The small molecule below binds the protein below.
Small molecule (SMILES): CC(=O)N[C@H]1[C@H](O[C@H]2[C@H](O)[C@@H](NC(C)=O)CO[C@@H]2CO[C@@H]2O[C@@H](C)[C@@H](O)[C@@H](O)[C@@H]2O)O[C@H](CO)[C@@H](O)[C@@H]1O

Sequence of chain 1.C:
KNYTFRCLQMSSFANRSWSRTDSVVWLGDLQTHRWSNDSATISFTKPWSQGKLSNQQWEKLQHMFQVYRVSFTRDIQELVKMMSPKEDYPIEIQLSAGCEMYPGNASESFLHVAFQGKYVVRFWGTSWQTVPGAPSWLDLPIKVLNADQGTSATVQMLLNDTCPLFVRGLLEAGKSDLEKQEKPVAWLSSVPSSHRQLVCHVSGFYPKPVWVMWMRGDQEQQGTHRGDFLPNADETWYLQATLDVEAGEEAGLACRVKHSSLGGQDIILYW

Binding-site contacts:
Ligand atom C8 contacts residue TRP129 of chain 1.C at 3.9 Å (hydrophobic).
Ligand atom O7 contacts residue GLY130 of chain 1.C at 3.2 Å.
Ligand atom C3 contacts residue THR131 of chain 1.C at 3.7 Å.
Ligand atom C8 contacts residue GLN161 of chain 1.C at 3.3 Å.
Ligand atom C1 contacts residue ASN165 of chain 1.C at 1.4 Å.
Ligand atom O6 contacts residue THR131 of chain 1.C at 4.1 Å.
Ligand atom O3 contacts residue SER114 of chain 1.C at 3.0 Å (h-bond).
Ligand atom O4 contacts residue TRP129 of chain 1.C at 3.6 Å.
Ligand atom C7 contacts residue ASN165 of chain 1.C at 3.1 Å.
Ligand atom C4 contacts residue GLY130 of chain 1.C at 4.0 Å.
Ligand atom O5 contacts residue THR131 of chain 1.C at 3.9 Å.
Ligand atom C5 contacts residue ASN165 of chain 1.C at 3.6 Å.
Ligand atom O3 contacts residue GLU113 of chain 1.C at 3.8 Å.
Ligand atom C7 contacts residue GLN161 of chain 1.C at 3.5 Å.
Ligand atom C6 contacts residue ASN165 of chain 1.C at 3.9 Å.
Ligand atom C6 contacts residue GLY130 of chain 1.C at 3.7 Å.
Ligand atom C5 contacts residue GLY130 of chain 1.C at 3.8 Å.
Ligand atom C3 contacts residue GLY130 of chain 1.C at 3.8 Å.
Ligand atom C2 contacts residue GLN161 of chain 1.C at 3.8 Å.
Ligand atom O3 contacts residue THR131 of chain 1.C at 3.5 Å.
Ligand atom C2 contacts residue TRP129 of chain 1.C at 4.0 Å (hydrophobic).
Ligand atom O4 contacts residue SER114 of chain 1.C at 3.1 Å (h-bond).
Ligand atom C6 contacts residue PHE128 of chain 1.C at 4.0 Å (hydrophobic).
Ligand atom C7 contacts residue GLY130 of chain 1.C at 3.7 Å.
Ligand atom C5 contacts residue ASN165 of chain 1.C at 3.6 Å.
Ligand atom O4 contacts residue THR131 of chain 1.C at 3.9 Å.
Ligand atom C3 contacts residue ASN165 of chain 1.C at 3.8 Å.
Ligand atom O5 contacts residue GLY130 of chain 1.C at 3.3 Å (h-bond).
Ligand atom O5 contacts residue ASN165 of chain 1.C at 2.4 Å (h-bond).
Ligand atom C2 contacts residue ASN165 of chain 1.C at 2.5 Å.
Ligand atom C3 contacts residue GLN161 of chain 1.C at 3.7 Å.
Ligand atom O4 contacts residue GLY130 of chain 1.C at 3.6 Å.
Ligand atom O4 contacts residue GOL1 of chain 1.S at 3.5 Å (h-bond).
Ligand atom C4 contacts residue SER114 of chain 1.C at 3.8 Å.
Ligand atom O3 contacts residue GLN161 of chain 1.C at 3.8 Å.
Ligand atom O7 contacts residue ASN165 of chain 1.C at 2.8 Å (h-bond).
Ligand atom C6 contacts residue LEU164 of chain 1.C at 3.8 Å (hydrophobic).
Ligand atom C3 contacts residue SER114 of chain 1.C at 4.0 Å.
Ligand atom N2 contacts residue ASN165 of chain 1.C at 2.9 Å (h-bond).
Ligand atom N2 contacts residue GLN161 of chain 1.C at 2.8 Å (h-bond).